Sequence of chain 1.B:
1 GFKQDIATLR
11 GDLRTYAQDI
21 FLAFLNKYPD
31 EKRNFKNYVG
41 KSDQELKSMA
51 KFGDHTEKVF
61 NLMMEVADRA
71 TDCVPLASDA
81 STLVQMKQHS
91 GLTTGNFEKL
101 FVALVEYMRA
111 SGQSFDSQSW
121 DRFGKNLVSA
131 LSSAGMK

Binding-site contacts:
Ligand atom C1 contacts residue MH01 of chain 1.F at 3.7 Å.
Ligand atom C1 contacts residue VAL59 of chain 1.B at 3.4 Å (hydrophobic).
Ligand atom BR4 contacts residue MH01 of chain 1.F at 3.9 Å.
Ligand atom BR4 contacts residue PHE21 of chain 1.B at 3.9 Å.
Ligand atom C2 contacts residue THR56 of chain 1.B at 3.6 Å.
Ligand atom C4 contacts residue MH01 of chain 1.F at 4.4 Å.
Ligand atom O1 contacts residue PHE35 of chain 1.B at 3.6 Å.
Ligand atom C4 contacts residue PHE35 of chain 1.B at 4.0 Å (hydrophobic).
Ligand atom C5 contacts residue MH01 of chain 1.F at 3.5 Å.
Ligand atom C2 contacts residue HIS55 of chain 1.B at 4.2 Å.
Ligand atom BR4 contacts residue VAL59 of chain 1.B at 3.9 Å.
Ligand atom O1 contacts residue TYR38 of chain 1.B at 4.3 Å.
Ligand atom C2 contacts residue PHE21 of chain 1.B at 3.7 Å (hydrophobic).
Ligand atom C5 contacts residue PHE21 of chain 1.B at 4.5 Å (hydrophobic).
Ligand atom C4 contacts residue PHE21 of chain 1.B at 3.6 Å (hydrophobic).
Ligand atom C1 contacts residue THR56 of chain 1.B at 4.5 Å.
Ligand atom C1 contacts residue PHE21 of chain 1.B at 4.3 Å (hydrophobic).
Ligand atom O1 contacts residue HIS55 of chain 1.B at 3.1 Å.
Ligand atom C2 contacts residue VAL59 of chain 1.B at 3.5 Å (hydrophobic).
Ligand atom C6 contacts residue VAL59 of chain 1.B at 3.3 Å (hydrophobic).
Ligand atom C3 contacts residue PHE35 of chain 1.B at 4.4 Å (hydrophobic).
Ligand atom C1 contacts residue HIS55 of chain 1.B at 4.3 Å.
Ligand atom C5 contacts residue VAL59 of chain 1.B at 3.4 Å (hydrophobic).
Ligand atom O1 contacts residue THR56 of chain 1.B at 4.1 Å.
Ligand atom C1 contacts residue PHE35 of chain 1.B at 3.5 Å (hydrophobic).
Ligand atom C3 contacts residue PHE21 of chain 1.B at 3.3 Å (hydrophobic).
Ligand atom C3 contacts residue THR56 of chain 1.B at 4.2 Å.
Ligand atom C5 contacts residue PHE35 of chain 1.B at 3.4 Å (hydrophobic).
Ligand atom C6 contacts residue MH01 of chain 1.F at 3.4 Å.
Ligand atom C4 contacts residue VAL59 of chain 1.B at 3.5 Å (hydrophobic).
Ligand atom C6 contacts residue PHE35 of chain 1.B at 3.3 Å (hydrophobic).
Ligand atom C2 contacts residue PHE35 of chain 1.B at 4.2 Å (hydrophobic).
Ligand atom BR4 contacts residue LEU100 of chain 1.B at 3.8 Å.
Ligand atom O1 contacts residue VAL59 of chain 1.B at 4.0 Å.
Ligand atom O1 contacts residue MH01 of chain 1.F at 2.8 Å (h-bond).
Ligand atom C3 contacts residue VAL59 of chain 1.B at 3.5 Å (hydrophobic).

This protein binds this small molecule.
Small molecule (SMILES): Oc1ccc(Br)cc1